This small molecule binds to this protein.
Small molecule (SMILES): OC[C@H]1O[C@H](O)[C@@H](O)[C@@H](O)[C@@H]1O

Binding-site contacts:
Ligand atom O5 contacts residue SER12 of chain 1.E at 2.4 Å (h-bond).
Ligand atom C1 contacts residue GOL1 of chain 1.MA at 4.0 Å.
Ligand atom C5 contacts residue GLU13 of chain 1.E at 4.1 Å.
Ligand atom C6 contacts residue SER12 of chain 1.E at 4.3 Å.
Ligand atom O6 contacts residue GLU13 of chain 1.E at 3.9 Å.
Ligand atom O6 contacts residue SER12 of chain 1.E at 4.2 Å.
Ligand atom C3 contacts residue SER12 of chain 1.E at 2.9 Å.
Ligand atom O3 contacts residue SER12 of chain 1.E at 4.1 Å.
Ligand atom C4 contacts residue SER12 of chain 1.E at 3.5 Å.
Ligand atom O2 contacts residue ASP35 of chain 1.E at 4.2 Å.
Ligand atom C1 contacts residue ASP35 of chain 1.E at 4.3 Å.
Ligand atom O2 contacts residue SER12 of chain 1.E at 3.6 Å.
Ligand atom O6 contacts residue SER9 of chain 1.E at 3.5 Å.
Ligand atom O2 contacts residue GOL1 of chain 1.MA at 2.9 Å (h-bond).
Ligand atom C2 contacts residue ASP35 of chain 1.E at 3.9 Å.
Ligand atom C5 contacts residue SER12 of chain 1.E at 2.9 Å.
Ligand atom C2 contacts residue GOL1 of chain 1.MA at 3.6 Å.
Ligand atom C6 contacts residue GLU13 of chain 1.E at 3.9 Å.
Ligand atom C2 contacts residue SER12 of chain 1.E at 2.4 Å.
Ligand atom C1 contacts residue SER12 of chain 1.E at 1.5 Å.

Sequence of chain 1.E:
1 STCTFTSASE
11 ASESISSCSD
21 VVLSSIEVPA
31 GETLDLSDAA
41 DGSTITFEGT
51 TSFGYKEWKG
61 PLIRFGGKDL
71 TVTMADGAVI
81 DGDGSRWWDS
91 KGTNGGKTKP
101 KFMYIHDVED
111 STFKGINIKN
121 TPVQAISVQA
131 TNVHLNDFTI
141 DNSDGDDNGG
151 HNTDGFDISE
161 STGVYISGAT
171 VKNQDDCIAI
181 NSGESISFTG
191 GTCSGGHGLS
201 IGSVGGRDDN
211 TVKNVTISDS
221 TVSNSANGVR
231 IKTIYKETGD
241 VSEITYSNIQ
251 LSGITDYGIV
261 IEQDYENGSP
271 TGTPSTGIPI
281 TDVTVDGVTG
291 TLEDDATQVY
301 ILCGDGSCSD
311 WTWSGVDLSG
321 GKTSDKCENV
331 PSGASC